Sequence of chain 1.B:
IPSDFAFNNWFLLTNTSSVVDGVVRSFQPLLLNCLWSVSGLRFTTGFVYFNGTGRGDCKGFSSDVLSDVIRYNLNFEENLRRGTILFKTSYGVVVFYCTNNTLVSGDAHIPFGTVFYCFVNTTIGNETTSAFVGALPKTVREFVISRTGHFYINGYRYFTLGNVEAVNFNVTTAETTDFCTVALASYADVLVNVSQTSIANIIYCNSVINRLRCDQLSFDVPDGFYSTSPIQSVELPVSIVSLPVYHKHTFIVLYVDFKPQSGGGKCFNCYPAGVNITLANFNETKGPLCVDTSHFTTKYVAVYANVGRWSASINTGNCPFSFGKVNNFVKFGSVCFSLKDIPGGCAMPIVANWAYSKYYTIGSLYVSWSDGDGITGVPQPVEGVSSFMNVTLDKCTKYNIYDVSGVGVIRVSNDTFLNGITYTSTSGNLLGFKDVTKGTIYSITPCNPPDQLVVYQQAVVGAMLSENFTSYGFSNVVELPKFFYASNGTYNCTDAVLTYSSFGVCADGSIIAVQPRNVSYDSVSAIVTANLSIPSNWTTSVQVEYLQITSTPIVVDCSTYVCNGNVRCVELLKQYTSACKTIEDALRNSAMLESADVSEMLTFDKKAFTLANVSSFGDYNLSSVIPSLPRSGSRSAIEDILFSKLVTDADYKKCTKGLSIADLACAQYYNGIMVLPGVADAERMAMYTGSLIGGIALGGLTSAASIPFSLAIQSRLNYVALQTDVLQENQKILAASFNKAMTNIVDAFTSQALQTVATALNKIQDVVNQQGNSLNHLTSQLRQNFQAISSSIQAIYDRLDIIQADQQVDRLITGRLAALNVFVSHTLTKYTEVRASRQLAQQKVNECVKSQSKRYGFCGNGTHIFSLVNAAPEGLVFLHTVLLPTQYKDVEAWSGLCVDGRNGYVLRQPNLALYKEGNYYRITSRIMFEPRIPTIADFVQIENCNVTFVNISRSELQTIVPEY

This small molecule binds to this protein.
Small molecule (SMILES): CC(=O)N[C@@H]1[C@@H](O)[C@H](O)[C@@H](CO)O[C@H]1O

Binding-site contacts:
Ligand atom C2 contacts residue ASN440 of chain 1.B at 2.7 Å.
Ligand atom C7 contacts residue ILE290 of chain 1.B at 4.2 Å (hydrophobic).
Ligand atom C4 contacts residue ASN440 of chain 1.B at 4.4 Å.
Ligand atom C1 contacts residue ASN440 of chain 1.B at 1.5 Å.
Ligand atom C8 contacts residue VAL288 of chain 1.B at 3.3 Å (hydrophobic).
Ligand atom O7 contacts residue ILE290 of chain 1.B at 4.3 Å.
Ligand atom C8 contacts residue ILE290 of chain 1.B at 4.0 Å (hydrophobic).
Ligand atom C3 contacts residue ASN440 of chain 1.B at 3.9 Å.
Ligand atom C8 contacts residue ASN440 of chain 1.B at 4.3 Å.
Ligand atom C6 contacts residue ASN440 of chain 1.B at 4.4 Å.
Ligand atom O7 contacts residue ASN440 of chain 1.B at 3.0 Å (h-bond).
Ligand atom C7 contacts residue VAL288 of chain 1.B at 4.0 Å (hydrophobic).
Ligand atom O6 contacts residue ASN440 of chain 1.B at 3.8 Å.
Ligand atom O5 contacts residue ASN440 of chain 1.B at 2.5 Å (h-bond).
Ligand atom C5 contacts residue ASN440 of chain 1.B at 3.8 Å.
Ligand atom O7 contacts residue VAL288 of chain 1.B at 3.9 Å.
Ligand atom N2 contacts residue ASN440 of chain 1.B at 3.0 Å (h-bond).
Ligand atom C7 contacts residue ASN440 of chain 1.B at 3.2 Å.